The protein below binds the small molecule below.
Small molecule (SMILES): CC(=O)N[C@@H]1[C@@H](O)[C@H](O)[C@@H](CO)O[C@H]1O

Binding-site contacts:
Ligand atom N2 contacts residue PHE342 of chain 1.A at 4.2 Å.
Ligand atom N2 contacts residue ASN343 of chain 1.A at 2.7 Å (h-bond).
Ligand atom O5 contacts residue ASN343 of chain 1.A at 2.5 Å (h-bond).
Ligand atom O3 contacts residue VAL367 of chain 1.A at 4.5 Å.
Ligand atom C3 contacts residue ASN343 of chain 1.A at 3.8 Å.
Ligand atom C5 contacts residue ASN343 of chain 1.A at 3.7 Å.
Ligand atom C2 contacts residue ASN343 of chain 1.A at 2.4 Å.
Ligand atom C4 contacts residue ASN343 of chain 1.A at 4.3 Å.
Ligand atom C8 contacts residue ASN343 of chain 1.A at 4.1 Å.
Ligand atom C1 contacts residue ASN343 of chain 1.A at 1.4 Å.
Ligand atom O7 contacts residue ASN343 of chain 1.A at 3.1 Å (h-bond).
Ligand atom C7 contacts residue GLY339 of chain 1.A at 3.5 Å.
Ligand atom C7 contacts residue PHE342 of chain 1.A at 3.9 Å (hydrophobic).
Ligand atom C8 contacts residue PHE338 of chain 1.A at 3.8 Å (hydrophobic).
Ligand atom C8 contacts residue GLY339 of chain 1.A at 3.4 Å.
Ligand atom O7 contacts residue GLY339 of chain 1.A at 3.1 Å.
Ligand atom C7 contacts residue ASN343 of chain 1.A at 3.0 Å.
Ligand atom C8 contacts residue PHE342 of chain 1.A at 3.0 Å (hydrophobic).

Sequence of chain 1.A:
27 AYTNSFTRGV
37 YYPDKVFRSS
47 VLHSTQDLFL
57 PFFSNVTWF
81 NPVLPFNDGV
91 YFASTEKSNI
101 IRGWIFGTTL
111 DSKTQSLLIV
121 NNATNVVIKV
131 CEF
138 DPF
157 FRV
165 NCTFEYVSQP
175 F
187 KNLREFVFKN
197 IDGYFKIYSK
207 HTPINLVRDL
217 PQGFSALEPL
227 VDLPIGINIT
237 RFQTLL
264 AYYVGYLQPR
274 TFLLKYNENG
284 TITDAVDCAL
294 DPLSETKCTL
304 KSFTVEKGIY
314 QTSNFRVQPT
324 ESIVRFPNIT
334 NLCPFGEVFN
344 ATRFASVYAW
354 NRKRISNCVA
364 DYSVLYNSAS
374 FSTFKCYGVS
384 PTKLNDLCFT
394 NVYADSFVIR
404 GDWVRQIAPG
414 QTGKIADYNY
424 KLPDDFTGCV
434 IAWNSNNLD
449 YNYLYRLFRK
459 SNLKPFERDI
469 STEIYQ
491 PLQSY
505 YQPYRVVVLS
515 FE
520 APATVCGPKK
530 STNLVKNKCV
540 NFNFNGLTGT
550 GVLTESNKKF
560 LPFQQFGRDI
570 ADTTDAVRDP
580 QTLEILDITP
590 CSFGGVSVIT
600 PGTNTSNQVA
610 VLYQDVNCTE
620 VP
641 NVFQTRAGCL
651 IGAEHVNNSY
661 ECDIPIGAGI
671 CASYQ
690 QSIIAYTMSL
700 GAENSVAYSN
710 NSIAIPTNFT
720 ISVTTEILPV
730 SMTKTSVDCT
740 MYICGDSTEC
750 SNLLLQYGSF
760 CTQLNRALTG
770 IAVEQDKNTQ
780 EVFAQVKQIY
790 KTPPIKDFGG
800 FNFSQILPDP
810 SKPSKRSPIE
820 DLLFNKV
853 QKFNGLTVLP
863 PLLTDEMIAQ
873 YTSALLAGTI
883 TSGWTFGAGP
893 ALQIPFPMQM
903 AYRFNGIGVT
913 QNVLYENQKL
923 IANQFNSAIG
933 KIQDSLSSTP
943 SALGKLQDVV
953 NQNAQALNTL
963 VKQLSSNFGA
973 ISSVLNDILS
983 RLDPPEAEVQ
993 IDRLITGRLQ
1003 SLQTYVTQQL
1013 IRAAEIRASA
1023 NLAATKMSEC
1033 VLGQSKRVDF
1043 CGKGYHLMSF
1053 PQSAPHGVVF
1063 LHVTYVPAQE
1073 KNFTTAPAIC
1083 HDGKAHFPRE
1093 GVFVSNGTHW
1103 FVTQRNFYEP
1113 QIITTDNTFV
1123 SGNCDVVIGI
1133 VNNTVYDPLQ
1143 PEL